Binding-site contacts:
Ligand atom C5 contacts residue ASN82 of chain 1.B at 3.7 Å.
Ligand atom C8 contacts residue LYS75 of chain 1.B at 3.9 Å.
Ligand atom C2 contacts residue ASN82 of chain 1.B at 2.5 Å.
Ligand atom O5 contacts residue ASN82 of chain 1.B at 2.4 Å (h-bond).
Ligand atom C7 contacts residue GLU72 of chain 1.B at 4.1 Å.
Ligand atom O7 contacts residue ASN82 of chain 1.B at 3.5 Å (h-bond).
Ligand atom C3 contacts residue ASN82 of chain 1.B at 3.8 Å.
Ligand atom O7 contacts residue ASN79 of chain 1.B at 3.1 Å (h-bond).
Ligand atom N2 contacts residue ASN82 of chain 1.B at 2.9 Å (h-bond).
Ligand atom C8 contacts residue GLU72 of chain 1.B at 3.9 Å.
Ligand atom C8 contacts residue ASN79 of chain 1.B at 3.1 Å.
Ligand atom C4 contacts residue ASN82 of chain 1.B at 4.2 Å.
Ligand atom O6 contacts residue ARG291 of chain 1.A at 4.2 Å.
Ligand atom O3 contacts residue GLU72 of chain 1.B at 3.5 Å (salt-bridge).
Ligand atom C7 contacts residue ASN79 of chain 1.B at 3.3 Å.
Ligand atom O6 contacts residue ASN82 of chain 1.B at 3.9 Å.
Ligand atom C8 contacts residue GLY78 of chain 1.B at 4.3 Å.
Ligand atom C7 contacts residue ASN82 of chain 1.B at 3.4 Å.
Ligand atom C1 contacts residue GLY78 of chain 1.B at 4.5 Å.
Ligand atom N2 contacts residue GLU72 of chain 1.B at 3.7 Å.
Ligand atom C1 contacts residue ASN82 of chain 1.B at 1.4 Å.
Ligand atom N2 contacts residue ASN79 of chain 1.B at 4.4 Å.
Ligand atom C3 contacts residue GLU72 of chain 1.B at 4.1 Å.

This protein binds this small molecule.
Small molecule (SMILES): CC(=O)N[C@@H]1[C@@H](O)[C@H](O)[C@@H](CO)O[C@H]1O

Sequence of chain 1.B:
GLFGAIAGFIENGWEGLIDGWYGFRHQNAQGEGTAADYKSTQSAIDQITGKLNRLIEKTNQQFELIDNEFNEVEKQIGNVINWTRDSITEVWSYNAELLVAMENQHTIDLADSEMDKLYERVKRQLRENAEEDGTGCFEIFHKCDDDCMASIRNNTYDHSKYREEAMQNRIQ

Sequence of chain 1.A:
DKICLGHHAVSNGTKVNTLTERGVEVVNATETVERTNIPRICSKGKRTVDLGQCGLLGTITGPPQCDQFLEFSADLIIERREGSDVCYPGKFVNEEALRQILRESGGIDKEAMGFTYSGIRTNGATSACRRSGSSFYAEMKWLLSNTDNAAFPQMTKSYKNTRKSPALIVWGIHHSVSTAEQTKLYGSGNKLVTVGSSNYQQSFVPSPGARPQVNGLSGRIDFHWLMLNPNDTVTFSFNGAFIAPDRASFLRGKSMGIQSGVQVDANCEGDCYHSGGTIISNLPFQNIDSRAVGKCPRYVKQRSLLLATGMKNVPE